Sequence of chain 1.A:
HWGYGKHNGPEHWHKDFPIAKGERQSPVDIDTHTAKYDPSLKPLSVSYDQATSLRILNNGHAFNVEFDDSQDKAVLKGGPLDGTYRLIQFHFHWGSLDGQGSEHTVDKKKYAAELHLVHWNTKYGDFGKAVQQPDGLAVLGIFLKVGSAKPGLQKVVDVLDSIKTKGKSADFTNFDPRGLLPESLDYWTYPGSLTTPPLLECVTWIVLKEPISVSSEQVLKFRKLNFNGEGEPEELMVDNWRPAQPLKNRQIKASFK

This small molecule binds to this protein.
Small molecule (SMILES): Nc1cc(Cl)c(S(N)(=O)=O)cc1S(N)(=O)=O

Binding-site contacts:
Ligand atom N2 contacts residue THR198 of chain 1.A at 2.9 Å (h-bond).
Ligand atom N3 contacts residue PHE130 of chain 1.A at 4.0 Å.
Ligand atom N2 contacts residue HIS94 of chain 1.A at 3.2 Å (h-bond).
Ligand atom N1 contacts residue GLN92 of chain 1.A at 3.2 Å (h-bond).
Ligand atom C1 contacts residue GLN92 of chain 1.A at 4.0 Å.
Ligand atom S1 contacts residue THR199 of chain 1.A at 3.9 Å.
Ligand atom C4 contacts residue VAL121 of chain 1.A at 3.9 Å (hydrophobic).
Ligand atom C2 contacts residue HIS94 of chain 1.A at 3.5 Å.
Ligand atom O2 contacts residue HIS64 of chain 1.A at 3.3 Å.
Ligand atom O4 contacts residue THR198 of chain 1.A at 3.0 Å (h-bond).
Ligand atom C1 contacts residue THR199 of chain 1.A at 3.9 Å.
Ligand atom C6 contacts residue GLN92 of chain 1.A at 3.8 Å.
Ligand atom C4 contacts residue LEU197 of chain 1.A at 3.8 Å (hydrophobic).
Ligand atom CL1 contacts residue LEU197 of chain 1.A at 3.7 Å.
Ligand atom O4 contacts residue TRP208 of chain 1.A at 3.6 Å.
Ligand atom N1 contacts residue ASN67 of chain 1.A at 3.4 Å (h-bond).
Ligand atom O3 contacts residue ZN1 of chain 1.B at 3.0 Å.
Ligand atom S2 contacts residue ZN1 of chain 1.B at 3.0 Å.
Ligand atom O3 contacts residue VAL142 of chain 1.A at 3.8 Å.
Ligand atom N2 contacts residue HIS96 of chain 1.A at 3.3 Å (h-bond).
Ligand atom S2 contacts residue HIS119 of chain 1.A at 4.0 Å.
Ligand atom S2 contacts residue HIS94 of chain 1.A at 3.9 Å.
Ligand atom C3 contacts residue HIS94 of chain 1.A at 3.7 Å.
Ligand atom N2 contacts residue HIS119 of chain 1.A at 3.4 Å (h-bond).
Ligand atom C5 contacts residue LEU197 of chain 1.A at 4.0 Å (hydrophobic).
Ligand atom O3 contacts residue TRP208 of chain 1.A at 3.8 Å.
Ligand atom CL1 contacts residue VAL142 of chain 1.A at 3.5 Å.
Ligand atom S2 contacts residue THR198 of chain 1.A at 3.9 Å.
Ligand atom CL1 contacts residue LEU140 of chain 1.A at 3.6 Å.
Ligand atom O3 contacts residue VAL121 of chain 1.A at 3.9 Å.
Ligand atom N2 contacts residue ZN1 of chain 1.B at 1.9 Å.
Ligand atom C2 contacts residue THR199 of chain 1.A at 3.9 Å.
Ligand atom O1 contacts residue HIS64 of chain 1.A at 3.8 Å.
Ligand atom O4 contacts residue LEU197 of chain 1.A at 3.3 Å.
Ligand atom O3 contacts residue HIS94 of chain 1.A at 3.4 Å.
Ligand atom O2 contacts residue THR199 of chain 1.A at 3.7 Å.
Ligand atom O1 contacts residue THR199 of chain 1.A at 3.0 Å (h-bond).
Ligand atom O3 contacts residue HIS119 of chain 1.A at 3.4 Å (h-bond).
Ligand atom CL1 contacts residue VAL121 of chain 1.A at 3.9 Å.
Ligand atom N3 contacts residue GLN92 of chain 1.A at 3.8 Å.